This small molecule binds to this protein.
Small molecule (SMILES): N[C@@H](CS)C(=O)O

Sequence of chain 47.C:
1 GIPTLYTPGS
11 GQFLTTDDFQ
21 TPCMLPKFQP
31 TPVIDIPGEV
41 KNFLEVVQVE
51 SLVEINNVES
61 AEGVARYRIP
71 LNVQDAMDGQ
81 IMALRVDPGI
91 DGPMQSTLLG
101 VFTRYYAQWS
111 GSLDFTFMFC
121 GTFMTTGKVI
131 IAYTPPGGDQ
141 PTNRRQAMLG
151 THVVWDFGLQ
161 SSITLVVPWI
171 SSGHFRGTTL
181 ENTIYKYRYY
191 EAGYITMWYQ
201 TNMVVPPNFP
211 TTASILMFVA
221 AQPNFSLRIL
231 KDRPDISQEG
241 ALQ

Sequence of chain 47.A:
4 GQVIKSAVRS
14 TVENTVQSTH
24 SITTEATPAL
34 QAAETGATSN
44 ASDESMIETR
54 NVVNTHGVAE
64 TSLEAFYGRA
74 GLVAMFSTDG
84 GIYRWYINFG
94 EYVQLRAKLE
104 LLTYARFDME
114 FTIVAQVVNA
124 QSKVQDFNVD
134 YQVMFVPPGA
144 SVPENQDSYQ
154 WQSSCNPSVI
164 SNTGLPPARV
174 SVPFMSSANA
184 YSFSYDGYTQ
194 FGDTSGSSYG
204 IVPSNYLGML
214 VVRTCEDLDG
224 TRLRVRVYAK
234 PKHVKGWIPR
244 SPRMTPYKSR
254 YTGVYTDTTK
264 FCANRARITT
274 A

Binding-site contacts:
Ligand atom N contacts residue PRO249 of chain 47.A at 3.5 Å.
Ligand atom SG contacts residue PRO249 of chain 47.A at 3.6 Å.
Ligand atom SG contacts residue MET247 of chain 47.A at 3.4 Å.
Ligand atom CA contacts residue GLY1 of chain 47.P at 2.4 Å.
Ligand atom N contacts residue THR248 of chain 47.A at 4.1 Å.
Ligand atom N contacts residue GLY1 of chain 47.P at 2.9 Å (h-bond).
Ligand atom CA contacts residue ASP235 of chain 47.C at 4.0 Å.
Ligand atom C contacts residue GLY1 of chain 47.P at 1.3 Å.
Ligand atom N contacts residue MET247 of chain 47.A at 3.8 Å.
Ligand atom O contacts residue MET247 of chain 47.A at 3.8 Å.
Ligand atom CB contacts residue PRO249 of chain 47.A at 4.3 Å (hydrophobic).
Ligand atom C contacts residue ASP235 of chain 47.C at 4.3 Å.
Ligand atom CB contacts residue THR248 of chain 47.A at 4.5 Å.
Ligand atom CB contacts residue ASP235 of chain 47.C at 2.8 Å.
Ligand atom C contacts residue MET247 of chain 47.A at 3.7 Å (hydrophobic).
Ligand atom CB contacts residue GLY1 of chain 47.P at 3.7 Å.
Ligand atom SG contacts residue ILE236 of chain 47.C at 4.3 Å.
Ligand atom CA contacts residue MET247 of chain 47.A at 4.2 Å (hydrophobic).
Ligand atom SG contacts residue ASP235 of chain 47.C at 3.7 Å.
Ligand atom SG contacts residue THR248 of chain 47.A at 3.2 Å (h-bond).
Ligand atom O contacts residue ARG233 of chain 47.C at 4.1 Å.
Ligand atom O contacts residue ASP235 of chain 47.C at 3.4 Å.
Ligand atom SG contacts residue GLY1 of chain 47.P at 4.4 Å.
Ligand atom O contacts residue GLY1 of chain 47.P at 2.2 Å (h-bond).